Binding-site contacts:
Ligand atom C8 contacts residue PRO482 of chain 1.B at 3.3 Å (hydrophobic).
Ligand atom O7 contacts residue LYS198 of chain 1.B at 2.9 Å (salt-bridge).
Ligand atom O6 contacts residue TYR218 of chain 1.B at 4.2 Å.
Ligand atom O3 contacts residue GLU487 of chain 1.B at 4.3 Å.
Ligand atom C8 contacts residue ASN200 of chain 1.B at 3.2 Å.
Ligand atom C5 contacts residue TYR218 of chain 1.B at 3.8 Å (hydrophobic).
Ligand atom C7 contacts residue ASN200 of chain 1.B at 4.5 Å.
Ligand atom C3 contacts residue PHE486 of chain 1.B at 3.7 Å (hydrophobic).
Ligand atom O7 contacts residue PHE486 of chain 1.B at 3.2 Å.
Ligand atom C4 contacts residue PHE486 of chain 1.B at 4.2 Å (hydrophobic).
Ligand atom O5 contacts residue ASN143 of chain 1.B at 2.3 Å (h-bond).
Ligand atom C8 contacts residue GLU487 of chain 1.B at 4.1 Å.
Ligand atom C8 contacts residue ASN143 of chain 1.B at 4.4 Å.
Ligand atom N2 contacts residue ASN143 of chain 1.B at 2.9 Å (h-bond).
Ligand atom C8 contacts residue LYS484 of chain 1.B at 4.4 Å.
Ligand atom C1 contacts residue ASN143 of chain 1.B at 1.4 Å.
Ligand atom O4 contacts residue PHE486 of chain 1.B at 3.6 Å.
Ligand atom C6 contacts residue TYR218 of chain 1.B at 3.8 Å (hydrophobic).
Ligand atom C7 contacts residue LYS198 of chain 1.B at 3.7 Å.
Ligand atom C5 contacts residue ASN143 of chain 1.B at 3.6 Å.
Ligand atom C7 contacts residue TYR218 of chain 1.B at 3.8 Å (hydrophobic).
Ligand atom C7 contacts residue PHE486 of chain 1.B at 4.2 Å (hydrophobic).
Ligand atom C2 contacts residue ASN143 of chain 1.B at 2.4 Å.
Ligand atom C7 contacts residue ASN143 of chain 1.B at 3.3 Å.
Ligand atom C3 contacts residue ASN143 of chain 1.B at 3.8 Å.
Ligand atom C5 contacts residue PHE486 of chain 1.B at 4.4 Å (hydrophobic).
Ligand atom O6 contacts residue ASN143 of chain 1.B at 4.5 Å.
Ligand atom C8 contacts residue LYS198 of chain 1.B at 3.7 Å.
Ligand atom O7 contacts residue TYR218 of chain 1.B at 4.3 Å.
Ligand atom N2 contacts residue PHE486 of chain 1.B at 4.2 Å.
Ligand atom C8 contacts residue TRP141 of chain 1.B at 3.9 Å (hydrophobic).
Ligand atom C8 contacts residue TYR218 of chain 1.B at 2.9 Å (hydrophobic).
Ligand atom C4 contacts residue ASN143 of chain 1.B at 4.2 Å.
Ligand atom O7 contacts residue TRP141 of chain 1.B at 3.4 Å.
Ligand atom O5 contacts residue TYR218 of chain 1.B at 4.3 Å.
Ligand atom C8 contacts residue PRO485 of chain 1.B at 4.3 Å (hydrophobic).
Ligand atom C7 contacts residue TRP141 of chain 1.B at 4.0 Å (hydrophobic).
Ligand atom O3 contacts residue PHE486 of chain 1.B at 3.6 Å.
Ligand atom O7 contacts residue ASN143 of chain 1.B at 3.2 Å (h-bond).
Ligand atom C8 contacts residue ILE220 of chain 1.B at 4.1 Å (hydrophobic).

A small-molecule ligand and the protein it binds are described below.
Small molecule (SMILES): CC(=O)N[C@H]1[C@H](O[C@H]2[C@H](O)[C@@H](NC(C)=O)CO[C@@H]2CO)O[C@H](CO)[C@@H](O)[C@@H]1O

Sequence of chain 1.B:
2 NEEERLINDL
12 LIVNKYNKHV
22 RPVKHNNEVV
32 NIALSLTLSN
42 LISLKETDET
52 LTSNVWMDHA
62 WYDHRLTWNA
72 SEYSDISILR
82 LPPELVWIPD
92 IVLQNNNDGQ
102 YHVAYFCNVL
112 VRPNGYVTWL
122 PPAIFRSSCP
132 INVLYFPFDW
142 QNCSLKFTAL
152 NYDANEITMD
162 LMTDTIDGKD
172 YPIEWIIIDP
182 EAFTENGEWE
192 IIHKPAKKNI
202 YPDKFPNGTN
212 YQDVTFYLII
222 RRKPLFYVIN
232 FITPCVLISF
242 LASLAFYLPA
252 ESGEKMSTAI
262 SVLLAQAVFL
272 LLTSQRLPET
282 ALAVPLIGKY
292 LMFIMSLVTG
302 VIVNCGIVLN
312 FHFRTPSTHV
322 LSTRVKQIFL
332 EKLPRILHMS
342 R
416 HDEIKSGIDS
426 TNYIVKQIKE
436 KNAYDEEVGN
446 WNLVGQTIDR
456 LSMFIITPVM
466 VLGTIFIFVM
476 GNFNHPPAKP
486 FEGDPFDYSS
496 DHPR